Sequence of chain 1.B:
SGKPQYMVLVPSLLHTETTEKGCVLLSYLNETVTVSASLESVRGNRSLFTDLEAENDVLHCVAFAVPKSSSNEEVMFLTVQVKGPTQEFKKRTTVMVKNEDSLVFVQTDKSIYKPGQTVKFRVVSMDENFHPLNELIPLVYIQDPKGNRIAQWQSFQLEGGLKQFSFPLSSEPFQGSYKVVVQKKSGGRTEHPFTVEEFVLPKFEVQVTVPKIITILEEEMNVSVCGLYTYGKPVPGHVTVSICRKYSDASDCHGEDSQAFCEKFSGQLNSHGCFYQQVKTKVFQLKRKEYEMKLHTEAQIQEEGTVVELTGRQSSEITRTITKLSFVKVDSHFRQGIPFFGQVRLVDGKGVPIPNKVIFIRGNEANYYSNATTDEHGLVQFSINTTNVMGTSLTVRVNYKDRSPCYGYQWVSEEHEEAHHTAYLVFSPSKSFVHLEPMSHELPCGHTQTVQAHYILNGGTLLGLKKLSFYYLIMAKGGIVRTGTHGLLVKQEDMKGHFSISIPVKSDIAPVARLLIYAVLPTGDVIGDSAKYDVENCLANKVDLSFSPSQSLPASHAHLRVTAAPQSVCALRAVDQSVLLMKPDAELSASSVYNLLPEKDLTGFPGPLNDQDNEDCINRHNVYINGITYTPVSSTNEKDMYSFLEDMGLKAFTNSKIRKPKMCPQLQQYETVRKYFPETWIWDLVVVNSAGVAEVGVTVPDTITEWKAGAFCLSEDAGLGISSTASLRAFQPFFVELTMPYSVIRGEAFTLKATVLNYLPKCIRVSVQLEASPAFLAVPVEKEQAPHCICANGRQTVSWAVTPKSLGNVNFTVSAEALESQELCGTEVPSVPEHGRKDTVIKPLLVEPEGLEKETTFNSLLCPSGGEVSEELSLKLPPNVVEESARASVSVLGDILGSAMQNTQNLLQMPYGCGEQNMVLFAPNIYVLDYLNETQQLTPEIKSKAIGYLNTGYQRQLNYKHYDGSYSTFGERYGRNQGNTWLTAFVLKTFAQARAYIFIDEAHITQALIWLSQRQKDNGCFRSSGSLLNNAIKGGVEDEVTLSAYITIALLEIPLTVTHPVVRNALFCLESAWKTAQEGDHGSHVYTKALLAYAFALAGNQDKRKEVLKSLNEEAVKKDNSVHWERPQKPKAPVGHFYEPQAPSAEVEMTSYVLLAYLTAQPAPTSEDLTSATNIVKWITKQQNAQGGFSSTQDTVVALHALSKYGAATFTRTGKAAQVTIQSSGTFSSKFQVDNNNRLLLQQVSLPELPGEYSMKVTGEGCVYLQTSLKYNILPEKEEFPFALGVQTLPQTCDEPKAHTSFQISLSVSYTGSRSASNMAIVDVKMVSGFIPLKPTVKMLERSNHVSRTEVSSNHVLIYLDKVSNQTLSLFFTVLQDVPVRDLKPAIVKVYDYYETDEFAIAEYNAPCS

This small molecule binds to this protein.
Small molecule (SMILES): CC(=O)N[C@@H]1[C@@H](O)[C@H](O)[C@@H](CO)O[C@H]1O

Binding-site contacts:
Ligand atom C5 contacts residue GLN112 of chain 1.B at 4.0 Å.
Ligand atom C5 contacts residue PRO29 of chain 1.B at 4.4 Å (hydrophobic).
Ligand atom N2 contacts residue ASN55 of chain 1.B at 2.9 Å (h-bond).
Ligand atom C1 contacts residue ASN55 of chain 1.B at 1.4 Å.
Ligand atom O5 contacts residue PRO29 of chain 1.B at 3.4 Å.
Ligand atom C6 contacts residue PRO29 of chain 1.B at 4.1 Å (hydrophobic).
Ligand atom O6 contacts residue PRO29 of chain 1.B at 3.8 Å.
Ligand atom C4 contacts residue GLN112 of chain 1.B at 4.0 Å.
Ligand atom C2 contacts residue ASN55 of chain 1.B at 2.4 Å.
Ligand atom C4 contacts residue ASN55 of chain 1.B at 4.2 Å.
Ligand atom C3 contacts residue ASN55 of chain 1.B at 3.8 Å.
Ligand atom C5 contacts residue ASN55 of chain 1.B at 3.6 Å.
Ligand atom O5 contacts residue ASN55 of chain 1.B at 2.3 Å (h-bond).
Ligand atom C1 contacts residue PRO29 of chain 1.B at 4.2 Å (hydrophobic).
Ligand atom C8 contacts residue ASN55 of chain 1.B at 3.9 Å.
Ligand atom C7 contacts residue GLU56 of chain 1.B at 3.6 Å.
Ligand atom O4 contacts residue GLN112 of chain 1.B at 2.8 Å (h-bond).
Ligand atom C1 contacts residue GLU56 of chain 1.B at 4.4 Å.
Ligand atom O7 contacts residue GLU56 of chain 1.B at 2.8 Å (salt-bridge).
Ligand atom C6 contacts residue GLN112 of chain 1.B at 3.8 Å.
Ligand atom C7 contacts residue ASN55 of chain 1.B at 3.5 Å.
Ligand atom O7 contacts residue ASN55 of chain 1.B at 3.6 Å.
Ligand atom O4 contacts residue THR111 of chain 1.B at 4.4 Å.
Ligand atom C8 contacts residue GLU56 of chain 1.B at 4.0 Å.